Binding-site contacts:
Ligand atom C contacts residue THR47 of chain 1.V at 3.4 Å.
Ligand atom N contacts residue THR28 of chain 1.L at 2.8 Å (h-bond).
Ligand atom CE2 contacts residue GLN45 of chain 1.V at 3.9 Å.
Ligand atom NE1 contacts residue GLN45 of chain 1.V at 2.8 Å (h-bond).
Ligand atom OXT contacts residue HIS49 of chain 1.V at 3.9 Å.
Ligand atom CA contacts residue SER51 of chain 1.L at 3.9 Å.
Ligand atom NE1 contacts residue ALA44 of chain 1.V at 3.9 Å.
Ligand atom C contacts residue SER51 of chain 1.L at 3.6 Å.
Ligand atom CZ2 contacts residue ALA44 of chain 1.V at 3.9 Å (hydrophobic).
Ligand atom OXT contacts residue THR47 of chain 1.V at 2.5 Å (h-bond).
Ligand atom O contacts residue SER51 of chain 1.L at 2.8 Å (h-bond).
Ligand atom CB contacts residue THR23 of chain 1.L at 3.8 Å.
Ligand atom CB contacts residue THR28 of chain 1.L at 3.5 Å.
Ligand atom N contacts residue GLY25 of chain 1.L at 2.7 Å (h-bond).
Ligand atom N contacts residue ARG24 of chain 1.L at 4.0 Å.
Ligand atom N contacts residue ASP27 of chain 1.L at 3.2 Å (salt-bridge).
Ligand atom OXT contacts residue HIS31 of chain 1.V at 3.9 Å.
Ligand atom C contacts residue GLY25 of chain 1.L at 3.5 Å.
Ligand atom CD2 contacts residue THR50 of chain 1.V at 4.0 Å.
Ligand atom O contacts residue THR47 of chain 1.V at 3.5 Å.
Ligand atom CD1 contacts residue THR47 of chain 1.V at 3.7 Å.
Ligand atom O contacts residue ARG24 of chain 1.L at 3.6 Å.
Ligand atom CD1 contacts residue SER51 of chain 1.L at 3.5 Å.
Ligand atom CE3 contacts residue HIS32 of chain 1.V at 4.0 Å.
Ligand atom N contacts residue THR23 of chain 1.L at 3.0 Å (h-bond).
Ligand atom CH2 contacts residue GLY21 of chain 1.V at 3.5 Å.
Ligand atom OXT contacts residue THR50 of chain 1.V at 2.8 Å (h-bond).
Ligand atom C contacts residue THR50 of chain 1.V at 3.9 Å.
Ligand atom CD1 contacts residue GLN45 of chain 1.V at 3.6 Å.
Ligand atom CZ2 contacts residue THR50 of chain 1.V at 4.0 Å.
Ligand atom CB contacts residue SER51 of chain 1.L at 3.4 Å.
Ligand atom CG contacts residue SER51 of chain 1.L at 3.8 Å.
Ligand atom CA contacts residue THR28 of chain 1.L at 3.3 Å.
Ligand atom CZ2 contacts residue ILE53 of chain 1.V at 4.0 Å (hydrophobic).
Ligand atom CA contacts residue GLY25 of chain 1.L at 3.5 Å.
Ligand atom CZ3 contacts residue GLY21 of chain 1.V at 3.6 Å.
Ligand atom CA contacts residue THR23 of chain 1.L at 3.9 Å.
Ligand atom CE2 contacts residue THR50 of chain 1.V at 3.9 Å.
Ligand atom CE2 contacts residue ALA44 of chain 1.V at 4.0 Å (hydrophobic).
Ligand atom O contacts residue GLY25 of chain 1.L at 3.1 Å (h-bond).

Sequence of chain 1.L:
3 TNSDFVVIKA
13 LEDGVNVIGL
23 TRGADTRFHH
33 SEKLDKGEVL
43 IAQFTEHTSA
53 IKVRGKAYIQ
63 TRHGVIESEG

The protein below binds the small molecule below.
Small molecule (SMILES): N[C@@H](Cc1c[nH]c2ccccc12)C(=O)O

Sequence of chain 1.V:
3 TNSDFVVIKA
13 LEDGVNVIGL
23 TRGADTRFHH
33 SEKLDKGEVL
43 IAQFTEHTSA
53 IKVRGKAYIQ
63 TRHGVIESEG